Sequence of chain 1.A:
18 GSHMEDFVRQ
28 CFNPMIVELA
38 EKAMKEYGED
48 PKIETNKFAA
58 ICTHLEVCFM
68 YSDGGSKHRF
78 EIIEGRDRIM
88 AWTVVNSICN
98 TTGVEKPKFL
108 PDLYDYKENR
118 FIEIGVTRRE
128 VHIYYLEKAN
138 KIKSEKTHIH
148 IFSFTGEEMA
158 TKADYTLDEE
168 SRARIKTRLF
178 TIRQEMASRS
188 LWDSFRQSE

A small-molecule ligand and the protein it binds are described below.
Small molecule (SMILES): O=C(NCCOc1ccccc1)c1nc([C@@H]2CCCN2C(=O)COc2ccccc2Cl)[nH]c(=O)c1O

Binding-site contacts:
Ligand atom O1 contacts residue GLU120 of chain 1.A at 3.7 Å.
Ligand atom O1 contacts residue MN1 of chain 1.C at 2.0 Å.
Ligand atom C5 contacts residue MN1 of chain 1.C at 3.1 Å.
Ligand atom C25 contacts residue ILE58 of chain 1.A at 3.5 Å (hydrophobic).
Ligand atom CL1 contacts residue ILE58 of chain 1.A at 3.8 Å.
Ligand atom C20 contacts residue ILE58 of chain 1.A at 3.9 Å (hydrophobic).
Ligand atom C6 contacts residue LYS138 of chain 1.A at 3.1 Å.
Ligand atom O2 contacts residue MN1 of chain 1.B at 2.0 Å.
Ligand atom C3 contacts residue HIS61 of chain 1.A at 3.7 Å.
Ligand atom O2 contacts residue GLU120 of chain 1.A at 3.0 Å (salt-bridge).
Ligand atom C3 contacts residue MN1 of chain 1.B at 2.9 Å.
Ligand atom C24 contacts residue TYR44 of chain 1.A at 3.5 Å (hydrophobic).
Ligand atom O2 contacts residue ILE121 of chain 1.A at 3.0 Å (h-bond).
Ligand atom C14 contacts residue VAL123 of chain 1.A at 3.5 Å (hydrophobic).
Ligand atom O1 contacts residue GLU81 of chain 1.A at 3.4 Å (salt-bridge).
Ligand atom C3 contacts residue MN1 of chain 1.C at 3.1 Å.
Ligand atom O1 contacts residue MN1 of chain 1.B at 2.3 Å.
Ligand atom O1 contacts residue HIS61 of chain 1.A at 3.0 Å (h-bond).
Ligand atom C2 contacts residue MN1 of chain 1.C at 3.6 Å.
Ligand atom C4 contacts residue LYS135 of chain 1.A at 3.7 Å.
Ligand atom O2 contacts residue HIS61 of chain 1.A at 3.0 Å (h-bond).
Ligand atom C8 contacts residue LYS135 of chain 1.A at 3.7 Å.
Ligand atom C13 contacts residue TYR44 of chain 1.A at 3.7 Å (hydrophobic).
Ligand atom C7 contacts residue LYS135 of chain 1.A at 3.3 Å.
Ligand atom O3 contacts residue MN1 of chain 1.C at 2.1 Å.
Ligand atom C21 contacts residue GLU46 of chain 1.A at 3.4 Å.
Ligand atom C4 contacts residue GLU120 of chain 1.A at 3.6 Å.
Ligand atom C4 contacts residue HIS61 of chain 1.A at 3.6 Å.
Ligand atom O3 contacts residue GLU81 of chain 1.A at 3.3 Å (salt-bridge).
Ligand atom C7 contacts residue LYS138 of chain 1.A at 3.6 Å.
Ligand atom C15 contacts residue HIS61 of chain 1.A at 3.7 Å.
Ligand atom C21 contacts residue LYS54 of chain 1.A at 3.7 Å.
Ligand atom C25 contacts residue ALA40 of chain 1.A at 3.8 Å (hydrophobic).
Ligand atom O5 contacts residue LYS54 of chain 1.A at 3.6 Å.
Ligand atom C1 contacts residue LYS135 of chain 1.A at 3.6 Å.
Ligand atom C19 contacts residue TYR131 of chain 1.A at 3.7 Å (hydrophobic).
Ligand atom C4 contacts residue MN1 of chain 1.B at 2.7 Å.
Ligand atom O2 contacts residue LYS135 of chain 1.A at 3.7 Å.
Ligand atom O1 contacts residue ASP109 of chain 1.A at 2.9 Å (salt-bridge).
Ligand atom N2 contacts residue LYS135 of chain 1.A at 2.9 Å (salt-bridge).